Binding-site contacts:
Ligand atom O5 contacts residue ASN19 of chain 38.Z at 2.2 Å (h-bond).
Ligand atom C3 contacts residue ASN19 of chain 38.Z at 4.4 Å.
Ligand atom C6 contacts residue ASN19 of chain 38.Z at 4.1 Å.
Ligand atom C2 contacts residue ASN19 of chain 38.Z at 3.4 Å.
Ligand atom N2 contacts residue ASN19 of chain 38.Z at 4.0 Å.
Ligand atom O6 contacts residue ASN19 of chain 38.Z at 4.5 Å.
Ligand atom O7 contacts residue ASN19 of chain 38.Z at 4.5 Å.
Ligand atom C1 contacts residue ASN19 of chain 38.Z at 1.9 Å.
Ligand atom C5 contacts residue ASN19 of chain 38.Z at 3.4 Å.

Sequence of chain 38.Z:
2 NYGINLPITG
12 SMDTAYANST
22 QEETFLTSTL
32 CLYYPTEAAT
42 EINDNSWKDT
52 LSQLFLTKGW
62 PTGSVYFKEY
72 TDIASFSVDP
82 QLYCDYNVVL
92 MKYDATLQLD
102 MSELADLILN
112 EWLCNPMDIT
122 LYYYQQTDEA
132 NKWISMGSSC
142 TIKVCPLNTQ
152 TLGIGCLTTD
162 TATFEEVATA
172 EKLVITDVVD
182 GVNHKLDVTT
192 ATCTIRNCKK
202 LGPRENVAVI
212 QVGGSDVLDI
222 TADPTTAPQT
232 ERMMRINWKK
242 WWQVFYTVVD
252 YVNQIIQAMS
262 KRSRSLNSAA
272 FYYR

A protein and the small-molecule ligand that binds it are described below.
Small molecule (SMILES): CC(=O)N[C@H]1[C@H](O[C@H]2[C@H](O)[C@@H](NC(C)=O)CO[C@@H]2CO)O[C@H](CO)[C@@H](O)[C@@H]1O